The protein below binds the small molecule below.
Small molecule (SMILES): C[C@H]1O[C@@H](n2cnc3c(N)ncnc32)[C@H](O)[C@@H]1O

Sequence of chain 2.C:
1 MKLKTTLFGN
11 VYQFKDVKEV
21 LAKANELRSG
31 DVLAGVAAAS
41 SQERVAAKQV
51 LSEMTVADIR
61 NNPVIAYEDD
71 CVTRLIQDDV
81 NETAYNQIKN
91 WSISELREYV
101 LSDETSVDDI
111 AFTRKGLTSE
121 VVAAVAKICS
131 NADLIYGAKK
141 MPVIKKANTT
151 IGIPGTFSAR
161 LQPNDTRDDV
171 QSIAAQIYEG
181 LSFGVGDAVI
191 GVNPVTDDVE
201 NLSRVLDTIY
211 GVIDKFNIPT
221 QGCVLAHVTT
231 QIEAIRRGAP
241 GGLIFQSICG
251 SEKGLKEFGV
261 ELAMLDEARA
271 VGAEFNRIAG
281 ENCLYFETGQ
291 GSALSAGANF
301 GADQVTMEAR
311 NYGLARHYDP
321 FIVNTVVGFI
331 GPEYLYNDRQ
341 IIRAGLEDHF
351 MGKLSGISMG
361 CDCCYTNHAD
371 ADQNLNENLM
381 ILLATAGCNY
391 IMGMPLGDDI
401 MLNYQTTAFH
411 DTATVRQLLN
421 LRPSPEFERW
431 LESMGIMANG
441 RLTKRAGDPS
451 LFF

Binding-site contacts:
Ligand atom N1 contacts residue THR288 of chain 2.C at 3.3 Å.
Ligand atom C1' contacts residue GLU287 of chain 2.C at 3.3 Å.
Ligand atom C2 contacts residue ILE248 of chain 2.C at 3.9 Å (hydrophobic).
Ligand atom C6 contacts residue B121 of chain 2.S at 3.9 Å.
Ligand atom N9 contacts residue B121 of chain 2.S at 3.6 Å.
Ligand atom N3 contacts residue SER247 of chain 2.C at 2.8 Å (h-bond).
Ligand atom N7 contacts residue PHE329 of chain 2.C at 3.4 Å.
Ligand atom N1 contacts residue SER292 of chain 2.C at 3.8 Å.
Ligand atom C2 contacts residue SER247 of chain 2.C at 3.2 Å.
Ligand atom C6 contacts residue THR288 of chain 2.C at 3.4 Å.
Ligand atom C5' contacts residue PHE329 of chain 2.C at 3.9 Å (hydrophobic).
Ligand atom C4 contacts residue B121 of chain 2.S at 3.5 Å.
Ligand atom N7 contacts residue VAL326 of chain 2.C at 3.5 Å.
Ligand atom C5 contacts residue VAL326 of chain 2.C at 3.8 Å (hydrophobic).
Ligand atom O3' contacts residue GLU287 of chain 2.C at 3.3 Å (salt-bridge).
Ligand atom N6 contacts residue GLY289 of chain 2.C at 3.0 Å (h-bond).
Ligand atom N7 contacts residue B121 of chain 2.S at 3.2 Å.
Ligand atom C5 contacts residue THR288 of chain 2.C at 3.7 Å.
Ligand atom C5 contacts residue B121 of chain 2.S at 3.2 Å.
Ligand atom C3' contacts residue B121 of chain 2.S at 3.8 Å.
Ligand atom C2' contacts residue SER247 of chain 2.C at 3.5 Å.
Ligand atom O3' contacts residue PHE245 of chain 2.C at 3.5 Å.
Ligand atom N3 contacts residue GLU287 of chain 2.C at 3.7 Å.
Ligand atom O2' contacts residue PHE245 of chain 2.C at 3.0 Å.
Ligand atom O2' contacts residue GLU287 of chain 2.C at 3.9 Å.
Ligand atom C8 contacts residue B121 of chain 2.S at 3.4 Å.
Ligand atom C6 contacts residue GLY289 of chain 2.C at 3.6 Å.
Ligand atom C2 contacts residue THR288 of chain 2.C at 3.7 Å.
Ligand atom C4 contacts residue VAL326 of chain 2.C at 3.8 Å (hydrophobic).
Ligand atom O2' contacts residue SER247 of chain 2.C at 2.7 Å (h-bond).
Ligand atom O3' contacts residue ASN193 of chain 2.C at 3.2 Å (h-bond).
Ligand atom N6 contacts residue ILE330 of chain 2.C at 3.7 Å.
Ligand atom C5' contacts residue B121 of chain 2.S at 3.0 Å.
Ligand atom C2 contacts residue GLU287 of chain 2.C at 3.5 Å.
Ligand atom N1 contacts residue GLY289 of chain 2.C at 3.5 Å (h-bond).
Ligand atom C8 contacts residue VAL326 of chain 2.C at 3.4 Å (hydrophobic).
Ligand atom N6 contacts residue THR288 of chain 2.C at 3.8 Å.
Ligand atom N9 contacts residue VAL326 of chain 2.C at 3.5 Å.
Ligand atom O4' contacts residue PHE329 of chain 2.C at 3.8 Å.
Ligand atom C8 contacts residue PHE329 of chain 2.C at 3.2 Å (hydrophobic).